Sequence of chain 1.D:
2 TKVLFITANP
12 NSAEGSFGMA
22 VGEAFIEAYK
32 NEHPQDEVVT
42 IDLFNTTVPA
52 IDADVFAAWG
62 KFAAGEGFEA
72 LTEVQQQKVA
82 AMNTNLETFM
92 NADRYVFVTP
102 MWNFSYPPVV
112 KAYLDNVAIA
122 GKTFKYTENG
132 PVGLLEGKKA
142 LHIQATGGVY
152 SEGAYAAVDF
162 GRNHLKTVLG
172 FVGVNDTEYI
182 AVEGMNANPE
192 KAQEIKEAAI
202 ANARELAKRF

Binding-site contacts:
Ligand atom C8 contacts residue FMN1 of chain 1.K at 3.8 Å.
Ligand atom C1 contacts residue FMN1 of chain 1.K at 3.4 Å.
Ligand atom C5 contacts residue PHE125 of chain 1.C at 4.0 Å (hydrophobic).
Ligand atom OB2 contacts residue GLY131 of chain 1.C at 4.0 Å.
Ligand atom N1 contacts residue FMN1 of chain 1.K at 3.6 Å.
Ligand atom C6 contacts residue TYR127 of chain 1.C at 3.6 Å (hydrophobic).
Ligand atom C9 contacts residue TYR127 of chain 1.C at 3.7 Å (hydrophobic).
Ligand atom CB5 contacts residue PRO132 of chain 1.C at 3.9 Å (hydrophobic).
Ligand atom C3 contacts residue FMN1 of chain 1.K at 3.4 Å.
Ligand atom C6 contacts residue FMN1 of chain 1.K at 3.4 Å.
Ligand atom CB6 contacts residue PRO132 of chain 1.C at 3.9 Å (hydrophobic).
Ligand atom CB2 contacts residue FMN1 of chain 1.K at 3.8 Å.
Ligand atom OA1 contacts residue PHE125 of chain 1.C at 3.5 Å.
Ligand atom C3 contacts residue PHE125 of chain 1.C at 4.0 Å (hydrophobic).
Ligand atom OA1 contacts residue FMN1 of chain 1.K at 3.4 Å.
Ligand atom C5 contacts residue FMN1 of chain 1.K at 3.3 Å.
Ligand atom OA1 contacts residue ASN104 of chain 1.D at 2.5 Å (h-bond).
Ligand atom CB1 contacts residue TYR151 of chain 1.D at 3.6 Å (hydrophobic).
Ligand atom CB1 contacts residue FMN1 of chain 1.K at 3.4 Å.
Ligand atom C3 contacts residue ASN104 of chain 1.D at 3.4 Å.
Ligand atom C9 contacts residue FMN1 of chain 1.K at 3.6 Å.
Ligand atom C4 contacts residue PHE125 of chain 1.C at 3.5 Å (hydrophobic).
Ligand atom OB3 contacts residue GLY149 of chain 1.D at 4.0 Å.
Ligand atom C7 contacts residue TYR127 of chain 1.C at 3.1 Å (hydrophobic).
Ligand atom N2 contacts residue TYR151 of chain 1.D at 3.6 Å (h-bond).
Ligand atom OB2 contacts residue ASN130 of chain 1.C at 4.0 Å.
Ligand atom C4 contacts residue ASN104 of chain 1.D at 3.3 Å.
Ligand atom CB6 contacts residue TYR151 of chain 1.D at 3.3 Å (hydrophobic).
Ligand atom C10 contacts residue FMN1 of chain 1.K at 3.5 Å.
Ligand atom N1 contacts residue PRO132 of chain 1.C at 3.8 Å.
Ligand atom C2 contacts residue PHE172 of chain 1.C at 3.6 Å (hydrophobic).
Ligand atom OB4 contacts residue ALA188 of chain 1.D at 3.6 Å.
Ligand atom C2 contacts residue FMN1 of chain 1.K at 3.2 Å.
Ligand atom C7 contacts residue FMN1 of chain 1.K at 3.6 Å.
Ligand atom C3 contacts residue PHE172 of chain 1.C at 3.6 Å (hydrophobic).
Ligand atom C4 contacts residue FMN1 of chain 1.K at 3.1 Å.
Ligand atom C8 contacts residue TYR127 of chain 1.C at 3.1 Å (hydrophobic).
Ligand atom N2 contacts residue FMN1 of chain 1.K at 2.9 Å.
Ligand atom OB3 contacts residue ALA188 of chain 1.D at 3.5 Å.
Ligand atom CB6 contacts residue FMN1 of chain 1.K at 4.0 Å.

Sequence of chain 1.C:
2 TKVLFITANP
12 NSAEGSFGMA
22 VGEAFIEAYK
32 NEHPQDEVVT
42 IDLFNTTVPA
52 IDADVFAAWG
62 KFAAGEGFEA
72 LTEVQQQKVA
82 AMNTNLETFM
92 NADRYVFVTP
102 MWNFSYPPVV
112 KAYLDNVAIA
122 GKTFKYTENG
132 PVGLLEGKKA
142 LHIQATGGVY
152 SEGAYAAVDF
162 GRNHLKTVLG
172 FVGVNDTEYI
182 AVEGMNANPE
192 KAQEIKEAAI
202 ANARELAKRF

A protein and the small-molecule ligand that binds it are described below.
Small molecule (SMILES): O=S(=O)(O)c1ccc(/N=N/c2ccc(O)c3ccccc23)cc1